The protein below binds the small molecule below.
Small molecule (SMILES): C[C@H](N)C(=O)N[C@@H](CC(N)=O)C(=O)N1CCC[C@H]1C(=O)N[C@@H](CC(N)=O)C(=O)N[C@@H](C)C(=O)N[C@@H](CC(N)=O)C(=O)N1CCC[C@H]1C=O

Binding-site contacts:
Ligand atom OD1 contacts residue ALA33 of chain 1.B at 2.7 Å (h-bond).
Ligand atom CG contacts residue TYR52 of chain 1.B at 3.4 Å (hydrophobic).
Ligand atom O contacts residue TYR52 of chain 1.B at 3.9 Å.
Ligand atom ND2 contacts residue TYR102 of chain 1.B at 3.4 Å (h-bond).
Ligand atom CD contacts residue ILE50 of chain 1.B at 3.9 Å (hydrophobic).
Ligand atom C contacts residue TYR102 of chain 1.B at 3.9 Å (hydrophobic).
Ligand atom CB contacts residue LEU100 of chain 1.B at 3.0 Å (hydrophobic).
Ligand atom CB contacts residue PHE31 of chain 1.A at 3.4 Å (hydrophobic).
Ligand atom N contacts residue THR95 of chain 1.A at 3.1 Å (h-bond).
Ligand atom CB contacts residue LEU100 of chain 1.B at 3.5 Å (hydrophobic).
Ligand atom O contacts residue TYR100 of chain 1.A at 2.8 Å (h-bond).
Ligand atom CA contacts residue LEU100 of chain 1.B at 3.9 Å (hydrophobic).
Ligand atom ND2 contacts residue ALA33 of chain 1.B at 3.0 Å (h-bond).
Ligand atom O contacts residue TYR102 of chain 1.B at 2.9 Å (h-bond).
Ligand atom N contacts residue LEU100 of chain 1.B at 3.8 Å.
Ligand atom ND2 contacts residue LEU100 of chain 1.B at 3.0 Å (h-bond).
Ligand atom ND2 contacts residue THR98 of chain 1.B at 2.7 Å (h-bond).
Ligand atom CB contacts residue TYR36 of chain 1.A at 3.8 Å (hydrophobic).
Ligand atom C contacts residue TYR100 of chain 1.A at 3.3 Å (hydrophobic).
Ligand atom CG contacts residue THR98 of chain 1.B at 3.9 Å.
Ligand atom CA contacts residue TYR100 of chain 1.A at 3.4 Å (hydrophobic).
Ligand atom N contacts residue TYR100 of chain 1.A at 3.6 Å (h-bond).
Ligand atom O contacts residue ILE101 of chain 1.B at 3.4 Å.
Ligand atom O contacts residue LEU100 of chain 1.B at 3.8 Å.
Ligand atom N contacts residue VAL96 of chain 1.A at 3.3 Å (h-bond).
Ligand atom N contacts residue TYR102 of chain 1.B at 3.8 Å.
Ligand atom ND2 contacts residue GLU103 of chain 1.B at 3.8 Å.
Ligand atom CB contacts residue ILE101 of chain 1.B at 3.7 Å (hydrophobic).
Ligand atom CA contacts residue THR95 of chain 1.A at 3.1 Å.
Ligand atom O contacts residue TYR36 of chain 1.A at 3.2 Å (h-bond).
Ligand atom OD1 contacts residue TYR32 of chain 1.B at 3.6 Å.
Ligand atom C contacts residue LEU100 of chain 1.B at 3.6 Å (hydrophobic).
Ligand atom CA contacts residue VAL96 of chain 1.A at 3.5 Å (hydrophobic).
Ligand atom CB contacts residue THR95 of chain 1.A at 3.6 Å.
Ligand atom CD contacts residue TYR100 of chain 1.A at 3.9 Å (hydrophobic).
Ligand atom CB contacts residue TYR36 of chain 1.A at 3.8 Å (hydrophobic).
Ligand atom CG contacts residue LEU100 of chain 1.B at 3.9 Å (hydrophobic).
Ligand atom CA contacts residue TYR36 of chain 1.A at 3.7 Å (hydrophobic).
Ligand atom C contacts residue THR95 of chain 1.A at 3.2 Å.
Ligand atom CG contacts residue ALA33 of chain 1.B at 3.7 Å (hydrophobic).

Sequence of chain 1.B:
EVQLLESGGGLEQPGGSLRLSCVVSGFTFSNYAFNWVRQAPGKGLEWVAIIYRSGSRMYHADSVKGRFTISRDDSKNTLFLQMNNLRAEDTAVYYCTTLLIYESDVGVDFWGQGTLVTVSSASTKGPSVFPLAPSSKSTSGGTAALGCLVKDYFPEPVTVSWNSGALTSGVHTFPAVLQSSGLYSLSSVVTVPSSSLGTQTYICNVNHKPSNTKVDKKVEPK

Sequence of chain 1.A:
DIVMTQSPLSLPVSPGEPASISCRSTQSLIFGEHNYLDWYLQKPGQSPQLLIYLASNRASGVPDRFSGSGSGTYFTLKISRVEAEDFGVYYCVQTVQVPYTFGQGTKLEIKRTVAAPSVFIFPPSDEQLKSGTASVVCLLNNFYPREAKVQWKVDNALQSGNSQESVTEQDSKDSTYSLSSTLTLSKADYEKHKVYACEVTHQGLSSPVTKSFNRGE